Sequence of chain 3.A:
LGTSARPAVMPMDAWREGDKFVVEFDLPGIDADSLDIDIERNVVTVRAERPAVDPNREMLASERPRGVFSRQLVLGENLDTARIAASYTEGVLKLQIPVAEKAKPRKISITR

A protein and the small-molecule ligand that binds it are described below.
Small molecule (SMILES): O=C(O)[C@@H]1CCCN1

Binding-site contacts:
Ligand atom CD contacts residue ARG124 of chain 3.A at 3.1 Å.
Ligand atom N contacts residue ARG124 of chain 3.A at 3.8 Å.
Ligand atom N contacts residue LYS125 of chain 3.A at 2.8 Å (salt-bridge).
Ligand atom CD contacts residue LYS125 of chain 3.A at 2.9 Å.
Ligand atom CG contacts residue ARG124 of chain 3.A at 3.9 Å.
Ligand atom O contacts residue ARG124 of chain 3.A at 4.1 Å.
Ligand atom CA contacts residue LYS125 of chain 3.A at 4.2 Å.
Ligand atom CG contacts residue PRO123 of chain 3.A at 4.4 Å (hydrophobic).
Ligand atom CB contacts residue ARG124 of chain 3.A at 4.3 Å.
Ligand atom C contacts residue ARG124 of chain 3.A at 4.4 Å.
Ligand atom CG contacts residue LYS125 of chain 3.A at 3.7 Å.